This small molecule binds to this protein.
Small molecule (SMILES): CC(=O)N[C@@H]1[C@@H](O)[C@H](O)[C@@H](CO)O[C@H]1O

Sequence of chain 1.M:
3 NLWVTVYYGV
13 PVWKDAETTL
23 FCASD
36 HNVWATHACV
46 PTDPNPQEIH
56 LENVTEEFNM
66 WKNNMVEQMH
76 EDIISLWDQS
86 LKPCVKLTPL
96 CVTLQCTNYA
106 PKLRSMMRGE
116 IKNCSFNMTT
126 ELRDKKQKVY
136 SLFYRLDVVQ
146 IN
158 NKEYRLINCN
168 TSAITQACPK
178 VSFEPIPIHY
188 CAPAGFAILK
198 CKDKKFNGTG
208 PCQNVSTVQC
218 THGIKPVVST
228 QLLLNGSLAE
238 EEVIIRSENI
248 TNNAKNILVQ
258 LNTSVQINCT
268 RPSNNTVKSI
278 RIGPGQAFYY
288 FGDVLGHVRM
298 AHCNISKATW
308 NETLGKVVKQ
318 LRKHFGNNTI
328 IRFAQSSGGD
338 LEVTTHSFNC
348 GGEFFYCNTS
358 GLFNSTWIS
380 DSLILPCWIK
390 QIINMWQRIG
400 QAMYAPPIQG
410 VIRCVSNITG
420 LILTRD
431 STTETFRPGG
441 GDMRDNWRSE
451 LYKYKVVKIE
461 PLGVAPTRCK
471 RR

Binding-site contacts:
Ligand atom C8 contacts residue ASN204 of chain 1.M at 4.3 Å.
Ligand atom C4 contacts residue ASN204 of chain 1.M at 4.2 Å.
Ligand atom C1 contacts residue ASN204 of chain 1.M at 1.4 Å.
Ligand atom C7 contacts residue ASN204 of chain 1.M at 3.2 Å.
Ligand atom C8 contacts residue ILE242 of chain 1.M at 4.5 Å (hydrophobic).
Ligand atom N2 contacts residue THR206 of chain 1.M at 4.2 Å.
Ligand atom N2 contacts residue ASN204 of chain 1.M at 2.8 Å (h-bond).
Ligand atom C2 contacts residue THR206 of chain 1.M at 4.1 Å.
Ligand atom C5 contacts residue ASN204 of chain 1.M at 3.7 Å.
Ligand atom O5 contacts residue THR206 of chain 1.M at 4.0 Å.
Ligand atom C2 contacts residue ASN204 of chain 1.M at 2.4 Å.
Ligand atom O7 contacts residue HIS321 of chain 1.M at 3.1 Å (h-bond).
Ligand atom C8 contacts residue SER244 of chain 1.M at 3.3 Å.
Ligand atom O5 contacts residue ASN204 of chain 1.M at 2.4 Å (h-bond).
Ligand atom C1 contacts residue THR206 of chain 1.M at 3.4 Å.
Ligand atom C3 contacts residue THR206 of chain 1.M at 4.2 Å.
Ligand atom C3 contacts residue ASN204 of chain 1.M at 3.8 Å.
Ligand atom O7 contacts residue ILE242 of chain 1.M at 4.3 Å.
Ligand atom C5 contacts residue THR206 of chain 1.M at 4.2 Å.
Ligand atom O7 contacts residue ASN204 of chain 1.M at 3.1 Å (h-bond).
Ligand atom C8 contacts residue ILE247 of chain 1.M at 4.1 Å (hydrophobic).
Ligand atom C7 contacts residue HIS321 of chain 1.M at 4.1 Å.